Sequence of chain 1.A:
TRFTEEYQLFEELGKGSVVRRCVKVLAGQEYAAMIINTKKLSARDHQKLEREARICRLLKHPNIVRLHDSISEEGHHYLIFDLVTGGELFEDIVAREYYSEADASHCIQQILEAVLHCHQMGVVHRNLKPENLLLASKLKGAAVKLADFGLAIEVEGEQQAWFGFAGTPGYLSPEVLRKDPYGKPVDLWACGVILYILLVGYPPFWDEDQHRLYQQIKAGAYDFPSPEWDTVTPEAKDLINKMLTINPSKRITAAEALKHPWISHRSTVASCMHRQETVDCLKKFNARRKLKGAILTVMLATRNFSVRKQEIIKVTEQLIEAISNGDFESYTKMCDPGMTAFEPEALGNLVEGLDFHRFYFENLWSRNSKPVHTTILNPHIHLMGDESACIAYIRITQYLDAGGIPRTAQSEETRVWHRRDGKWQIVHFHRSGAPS

This protein binds this small molecule.
Small molecule (SMILES): COc1cc(Nc2c(C#N)cnc3cc(OCCCN4CCN(C)CC4)c(OC)cc23)c(Cl)cc1Cl

Binding-site contacts:
Ligand atom CAA contacts residue LEU19 of chain 1.A at 3.9 Å (hydrophobic).
Ligand atom CBA contacts residue LEU19 of chain 1.A at 4.1 Å (hydrophobic).
Ligand atom CAK contacts residue VAL92 of chain 1.A at 2.7 Å (hydrophobic).
Ligand atom NAD contacts residue VAL27 of chain 1.A at 4.1 Å.
Ligand atom NAT contacts residue VAL92 of chain 1.A at 2.8 Å (h-bond).
Ligand atom CBF contacts residue LEU19 of chain 1.A at 3.6 Å (hydrophobic).
Ligand atom CL1 contacts residue PHE157 of chain 1.A at 2.7 Å.
Ligand atom CBE contacts residue VAL27 of chain 1.A at 4.1 Å (hydrophobic).
Ligand atom CBA contacts residue PHE89 of chain 1.A at 4.2 Å (hydrophobic).
Ligand atom CBC contacts residue LEU19 of chain 1.A at 3.5 Å (hydrophobic).
Ligand atom C01 contacts residue MET42 of chain 1.A at 3.6 Å (hydrophobic).
Ligand atom O02 contacts residue PHE157 of chain 1.A at 2.8 Å.
Ligand atom CAI contacts residue PHE157 of chain 1.A at 4.1 Å (hydrophobic).
Ligand atom CBG contacts residue LEU19 of chain 1.A at 3.4 Å (hydrophobic).
Ligand atom OAV contacts residue LEU19 of chain 1.A at 2.9 Å (h-bond).
Ligand atom CAL contacts residue LEU19 of chain 1.A at 3.4 Å (hydrophobic).
Ligand atom CAK contacts residue THR93 of chain 1.A at 4.0 Å.
Ligand atom NAD contacts residue PHE89 of chain 1.A at 2.4 Å.
Ligand atom CAN contacts residue LEU19 of chain 1.A at 4.1 Å (hydrophobic).
Ligand atom CBD contacts residue VAL92 of chain 1.A at 4.0 Å (hydrophobic).
Ligand atom CAL contacts residue GLY20 of chain 1.A at 4.2 Å.
Ligand atom CAG contacts residue VAL27 of chain 1.A at 3.9 Å (hydrophobic).
Ligand atom CBF contacts residue VAL92 of chain 1.A at 3.2 Å (hydrophobic).
Ligand atom OAW contacts residue THR93 of chain 1.A at 4.2 Å.
Ligand atom CAJ contacts residue VAL27 of chain 1.A at 3.7 Å (hydrophobic).
Ligand atom CAY contacts residue PHE157 of chain 1.A at 3.1 Å (hydrophobic).
Ligand atom CAX contacts residue PHE157 of chain 1.A at 3.5 Å (hydrophobic).
Ligand atom CBB contacts residue VAL27 of chain 1.A at 3.7 Å (hydrophobic).
Ligand atom NAU contacts residue VAL27 of chain 1.A at 3.6 Å.
Ligand atom C01 contacts residue GLU60 of chain 1.A at 4.2 Å.
Ligand atom CAH contacts residue ALA40 of chain 1.A at 4.2 Å (hydrophobic).
Ligand atom CBA contacts residue VAL27 of chain 1.A at 4.0 Å (hydrophobic).
Ligand atom NAT contacts residue LEU19 of chain 1.A at 3.5 Å.
Ligand atom CBE contacts residue LEU19 of chain 1.A at 3.9 Å (hydrophobic).
Ligand atom CAH contacts residue LEU19 of chain 1.A at 3.7 Å (hydrophobic).
Ligand atom CAK contacts residue LEU19 of chain 1.A at 3.7 Å (hydrophobic).
Ligand atom CAG contacts residue PHE89 of chain 1.A at 3.0 Å (hydrophobic).
Ligand atom CAH contacts residue VAL92 of chain 1.A at 3.2 Å (hydrophobic).
Ligand atom C01 contacts residue PHE157 of chain 1.A at 3.3 Å (hydrophobic).
Ligand atom CBD contacts residue LEU19 of chain 1.A at 3.9 Å (hydrophobic).